Binding-site contacts:
Ligand atom N contacts residue LEU154 of chain 1.A at 4.0 Å.
Ligand atom N4 contacts residue ASP166 of chain 1.A at 4.0 Å.
Ligand atom C contacts residue ILE28 of chain 1.A at 4.0 Å (hydrophobic).
Ligand atom C13 contacts residue LYS51 of chain 1.A at 3.3 Å.
Ligand atom C4 contacts residue THR104 of chain 1.A at 3.7 Å.
Ligand atom O1 contacts residue PHE33 of chain 1.A at 3.7 Å.
Ligand atom F contacts residue PRO102 of chain 1.A at 4.1 Å.
Ligand atom C6 contacts residue LEU154 of chain 1.A at 4.1 Å (hydrophobic).
Ligand atom N contacts residue TYR100 of chain 1.A at 3.6 Å.
Ligand atom C7 contacts residue TYR100 of chain 1.A at 3.6 Å (hydrophobic).
Ligand atom N1 contacts residue ALA49 of chain 1.A at 3.7 Å.
Ligand atom C11 contacts residue VAL36 of chain 1.A at 4.1 Å (hydrophobic).
Ligand atom C3 contacts residue ARG107 of chain 1.A at 4.0 Å.
Ligand atom C8 contacts residue ALA49 of chain 1.A at 3.9 Å (hydrophobic).
Ligand atom N2 contacts residue LEU154 of chain 1.A at 4.0 Å.
Ligand atom N1 contacts residue LEU98 of chain 1.A at 4.2 Å.
Ligand atom C5 contacts residue VAL101 of chain 1.A at 3.9 Å (hydrophobic).
Ligand atom C2 contacts residue ARG107 of chain 1.A at 3.9 Å.
Ligand atom N contacts residue ALA49 of chain 1.A at 4.1 Å.
Ligand atom C3 contacts residue PRO102 of chain 1.A at 2.8 Å (hydrophobic).
Ligand atom C3 contacts residue THR104 of chain 1.A at 3.6 Å.
Ligand atom C7 contacts residue VAL101 of chain 1.A at 3.0 Å (hydrophobic).
Ligand atom F contacts residue ARG107 of chain 1.A at 2.7 Å.
Ligand atom C4 contacts residue PRO102 of chain 1.A at 3.2 Å (hydrophobic).
Ligand atom N contacts residue ASP99 of chain 1.A at 3.8 Å.
Ligand atom C9 contacts residue LEU154 of chain 1.A at 4.0 Å (hydrophobic).
Ligand atom N1 contacts residue VAL76 of chain 1.A at 4.2 Å.
Ligand atom C1 contacts residue ILE28 of chain 1.A at 3.8 Å (hydrophobic).
Ligand atom N1 contacts residue ASP99 of chain 1.A at 3.1 Å (salt-bridge).
Ligand atom C4 contacts residue VAL101 of chain 1.A at 3.3 Å (hydrophobic).
Ligand atom N contacts residue VAL101 of chain 1.A at 3.2 Å (h-bond).
Ligand atom N1 contacts residue LEU154 of chain 1.A at 3.9 Å.
Ligand atom C13 contacts residue ASP166 of chain 1.A at 3.8 Å.
Ligand atom C8 contacts residue ASP99 of chain 1.A at 3.9 Å.
Ligand atom O1 contacts residue VAL36 of chain 1.A at 3.3 Å.
Ligand atom C12 contacts residue CYS165 of chain 1.A at 4.1 Å (hydrophobic).
Ligand atom C2 contacts residue PRO102 of chain 1.A at 3.7 Å (hydrophobic).
Ligand atom C6 contacts residue VAL101 of chain 1.A at 3.7 Å (hydrophobic).
Ligand atom C8 contacts residue LEU154 of chain 1.A at 3.8 Å (hydrophobic).
Ligand atom C12 contacts residue LEU154 of chain 1.A at 4.0 Å (hydrophobic).

Sequence of chain 1.A:
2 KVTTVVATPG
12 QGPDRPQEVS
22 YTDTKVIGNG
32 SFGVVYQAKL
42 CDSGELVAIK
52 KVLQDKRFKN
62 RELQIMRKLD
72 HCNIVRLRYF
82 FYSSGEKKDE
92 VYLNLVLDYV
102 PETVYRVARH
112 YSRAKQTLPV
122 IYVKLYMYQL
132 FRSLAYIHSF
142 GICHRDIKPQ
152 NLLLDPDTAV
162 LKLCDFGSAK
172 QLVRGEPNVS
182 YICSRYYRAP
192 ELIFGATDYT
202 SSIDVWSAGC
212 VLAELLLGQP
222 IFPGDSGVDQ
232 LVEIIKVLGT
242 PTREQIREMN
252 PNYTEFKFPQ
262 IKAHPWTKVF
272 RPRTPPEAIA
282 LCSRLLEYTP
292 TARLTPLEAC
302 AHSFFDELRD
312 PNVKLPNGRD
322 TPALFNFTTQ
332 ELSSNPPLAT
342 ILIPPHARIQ

A protein and the small-molecule ligand that binds it are described below.
Small molecule (SMILES): CN(C)S(=O)(=O)N1CC(c2nc(N)ncc2-c2ccc(F)cc2)C1